Sequence of chain 9.B:
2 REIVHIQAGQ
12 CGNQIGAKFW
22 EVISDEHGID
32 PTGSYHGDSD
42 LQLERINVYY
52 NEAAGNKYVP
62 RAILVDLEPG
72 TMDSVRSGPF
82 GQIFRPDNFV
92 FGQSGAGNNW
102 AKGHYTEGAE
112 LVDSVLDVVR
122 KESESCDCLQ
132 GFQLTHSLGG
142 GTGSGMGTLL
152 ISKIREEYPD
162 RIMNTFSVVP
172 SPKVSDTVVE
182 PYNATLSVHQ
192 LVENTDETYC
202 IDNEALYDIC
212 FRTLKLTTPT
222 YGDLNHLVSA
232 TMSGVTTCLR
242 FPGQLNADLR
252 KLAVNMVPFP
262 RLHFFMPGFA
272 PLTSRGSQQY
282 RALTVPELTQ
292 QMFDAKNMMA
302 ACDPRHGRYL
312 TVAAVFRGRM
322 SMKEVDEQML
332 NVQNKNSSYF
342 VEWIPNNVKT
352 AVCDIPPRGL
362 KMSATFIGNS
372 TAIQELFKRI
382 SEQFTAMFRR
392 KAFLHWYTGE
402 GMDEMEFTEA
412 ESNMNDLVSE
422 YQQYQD

Binding-site contacts:
Ligand atom C28 contacts residue PRO358 of chain 9.B at 3.6 Å (hydrophobic).
Ligand atom C36 contacts residue HIS227 of chain 9.B at 3.2 Å.
Ligand atom C37 contacts residue PRO358 of chain 9.B at 3.7 Å (hydrophobic).
Ligand atom C40 contacts residue GLU27 of chain 9.B at 3.4 Å.
Ligand atom C40 contacts residue SER234 of chain 9.B at 3.0 Å.
Ligand atom C41 contacts residue VAL23 of chain 9.B at 3.7 Å (hydrophobic).
Ligand atom O13 contacts residue ARG359 of chain 9.B at 3.2 Å (salt-bridge).
Ligand atom C06 contacts residue HIS227 of chain 9.B at 3.6 Å.
Ligand atom O13 contacts residue PRO358 of chain 9.B at 3.2 Å.
Ligand atom C40 contacts residue ALA231 of chain 9.B at 3.4 Å (hydrophobic).
Ligand atom C32 contacts residue VAL23 of chain 9.B at 3.5 Å (hydrophobic).
Ligand atom C39 contacts residue ALA231 of chain 9.B at 3.3 Å (hydrophobic).
Ligand atom C07 contacts residue HIS227 of chain 9.B at 3.2 Å.
Ligand atom C39 contacts residue PRO358 of chain 9.B at 3.8 Å (hydrophobic).
Ligand atom C33 contacts residue ASP26 of chain 9.B at 3.7 Å.
Ligand atom C07 contacts residue LEU228 of chain 9.B at 3.6 Å (hydrophobic).
Ligand atom C41 contacts residue GLU27 of chain 9.B at 3.1 Å.
Ligand atom C08 contacts residue HIS227 of chain 9.B at 3.4 Å.
Ligand atom C19 contacts residue THR274 of chain 9.B at 3.0 Å.
Ligand atom C39 contacts residue SER234 of chain 9.B at 3.8 Å.
Ligand atom C14 contacts residue THR274 of chain 9.B at 3.3 Å.
Ligand atom O13 contacts residue GLY360 of chain 9.B at 3.6 Å.
Ligand atom O12 contacts residue GLY360 of chain 9.B at 3.5 Å (h-bond).
Ligand atom C38 contacts residue PRO358 of chain 9.B at 3.5 Å (hydrophobic).
Ligand atom O08 contacts residue ARG276 of chain 9.B at 3.7 Å.
Ligand atom C38 contacts residue PHE270 of chain 9.B at 3.6 Å (hydrophobic).
Ligand atom C42 contacts residue VAL23 of chain 9.B at 3.5 Å (hydrophobic).
Ligand atom C33 contacts residue VAL23 of chain 9.B at 3.6 Å (hydrophobic).
Ligand atom O06 contacts residue THR274 of chain 9.B at 2.7 Å (h-bond).
Ligand atom O14 contacts residue HIS227 of chain 9.B at 2.9 Å.
Ligand atom C41 contacts residue SER234 of chain 9.B at 3.5 Å.
Ligand atom C15 contacts residue PRO272 of chain 9.B at 3.1 Å (hydrophobic).
Ligand atom C15 contacts residue THR274 of chain 9.B at 3.7 Å.
Ligand atom C19 contacts residue ARG276 of chain 9.B at 3.7 Å.
Ligand atom C39 contacts residue PHE270 of chain 9.B at 3.4 Å (hydrophobic).
Ligand atom O06 contacts residue LEU273 of chain 9.B at 3.5 Å.
Ligand atom C16 contacts residue THR274 of chain 9.B at 3.4 Å.
Ligand atom C09 contacts residue HIS227 of chain 9.B at 3.8 Å.
Ligand atom O06 contacts residue PRO272 of chain 9.B at 3.4 Å (h-bond).
Ligand atom C08 contacts residue LEU228 of chain 9.B at 3.8 Å (hydrophobic).

A protein and the small-molecule ligand that binds it are described below.
Small molecule (SMILES): CC(=O)O[C@H]1C(=O)[C@@]2(C)[C@H]([C@H](OC(=O)c3ccccc3)[C@]3(O)C[C@H](OC(=O)[C@H](O)[C@@H](NC(=O)c4ccccc4)c4ccccc4)C(C)=C1C3(C)C)[C@]1(OC(C)=O)CO[C@@H]1C[C@@H]2O